Binding-site contacts:
Ligand atom C8 contacts residue ASN282 of chain 1.B at 4.5 Å.
Ligand atom C3 contacts residue ASN282 of chain 1.B at 3.8 Å.
Ligand atom O7 contacts residue ASN282 of chain 1.B at 3.5 Å (h-bond).
Ligand atom C4 contacts residue ASN282 of chain 1.B at 4.2 Å.
Ligand atom C5 contacts residue ASN282 of chain 1.B at 3.7 Å.
Ligand atom C1 contacts residue ASN282 of chain 1.B at 1.4 Å.
Ligand atom N2 contacts residue ASN282 of chain 1.B at 2.9 Å (h-bond).
Ligand atom O5 contacts residue ASN282 of chain 1.B at 2.4 Å (h-bond).
Ligand atom C7 contacts residue ASN282 of chain 1.B at 3.4 Å.
Ligand atom C2 contacts residue ASN282 of chain 1.B at 2.5 Å.

Sequence of chain 1.B:
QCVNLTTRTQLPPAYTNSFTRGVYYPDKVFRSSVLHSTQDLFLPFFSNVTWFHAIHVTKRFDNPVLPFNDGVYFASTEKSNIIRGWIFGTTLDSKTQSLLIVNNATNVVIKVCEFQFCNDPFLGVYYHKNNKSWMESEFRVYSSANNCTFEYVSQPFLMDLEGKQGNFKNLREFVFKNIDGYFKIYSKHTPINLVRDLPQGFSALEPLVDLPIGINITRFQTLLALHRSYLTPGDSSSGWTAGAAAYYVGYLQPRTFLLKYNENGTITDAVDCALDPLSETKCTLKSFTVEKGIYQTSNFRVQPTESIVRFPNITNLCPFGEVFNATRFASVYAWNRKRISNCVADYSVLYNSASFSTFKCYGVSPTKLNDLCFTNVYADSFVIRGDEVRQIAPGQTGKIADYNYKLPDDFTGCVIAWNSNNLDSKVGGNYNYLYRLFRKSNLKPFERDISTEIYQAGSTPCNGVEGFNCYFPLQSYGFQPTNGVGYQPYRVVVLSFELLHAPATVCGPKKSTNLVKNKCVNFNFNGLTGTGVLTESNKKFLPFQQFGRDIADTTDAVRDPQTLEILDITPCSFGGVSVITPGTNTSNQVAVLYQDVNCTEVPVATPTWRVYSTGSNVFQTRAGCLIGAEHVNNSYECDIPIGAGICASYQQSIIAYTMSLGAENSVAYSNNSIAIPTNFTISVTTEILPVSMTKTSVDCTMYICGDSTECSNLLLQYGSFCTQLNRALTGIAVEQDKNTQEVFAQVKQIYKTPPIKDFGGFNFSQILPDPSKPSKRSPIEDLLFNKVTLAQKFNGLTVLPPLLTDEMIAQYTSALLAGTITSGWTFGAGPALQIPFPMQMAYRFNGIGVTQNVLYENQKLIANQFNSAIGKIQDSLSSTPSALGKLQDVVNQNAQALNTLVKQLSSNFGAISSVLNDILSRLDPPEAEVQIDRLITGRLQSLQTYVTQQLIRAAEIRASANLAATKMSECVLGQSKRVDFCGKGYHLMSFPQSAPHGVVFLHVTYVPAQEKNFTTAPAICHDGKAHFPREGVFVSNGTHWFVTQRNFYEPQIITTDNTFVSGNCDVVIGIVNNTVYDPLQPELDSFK

This protein binds this small molecule.
Small molecule (SMILES): CC(=O)N[C@@H]1[C@@H](O)[C@H](O)[C@@H](CO)O[C@H]1O